Binding-site contacts:
Ligand atom O6 contacts residue SER284 of chain 3.B at 2.4 Å (h-bond).
Ligand atom O6 contacts residue ASN318 of chain 3.B at 2.9 Å (h-bond).
Ligand atom C6 contacts residue SER284 of chain 3.B at 3.4 Å.
Ligand atom O5 contacts residue SER284 of chain 3.B at 4.2 Å.
Ligand atom C6 contacts residue ASN318 of chain 3.B at 3.2 Å.
Ligand atom C5 contacts residue SER284 of chain 3.B at 4.5 Å.

Sequence of chain 3.B:
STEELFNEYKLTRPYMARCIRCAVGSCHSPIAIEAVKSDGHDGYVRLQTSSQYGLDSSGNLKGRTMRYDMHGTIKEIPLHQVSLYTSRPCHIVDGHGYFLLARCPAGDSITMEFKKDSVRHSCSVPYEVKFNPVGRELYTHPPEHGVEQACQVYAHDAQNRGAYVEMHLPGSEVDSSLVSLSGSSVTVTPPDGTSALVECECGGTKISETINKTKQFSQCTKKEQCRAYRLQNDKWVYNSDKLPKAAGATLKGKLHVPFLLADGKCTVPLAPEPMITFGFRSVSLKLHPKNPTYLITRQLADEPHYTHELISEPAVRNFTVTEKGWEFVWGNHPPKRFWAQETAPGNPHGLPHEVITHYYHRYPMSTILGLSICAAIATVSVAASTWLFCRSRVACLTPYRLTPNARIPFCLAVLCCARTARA

A small-molecule ligand and the protein it binds are described below.
Small molecule (SMILES): CC(=O)N[C@@H]1[C@@H](O)[C@H](O)[C@@H](CO)O[C@H]1O